Binding-site contacts:
Ligand atom CB contacts residue LYS45 of chain 1.A at 3.4 Å.
Ligand atom N contacts residue GLY27 of chain 1.B at 3.0 Å (h-bond).
Ligand atom NE2 contacts residue ASP30 of chain 1.B at 2.5 Å (salt-bridge).
Ligand atom CG2 contacts residue ARG8 of chain 1.A at 3.2 Å.
Ligand atom OD1 contacts residue ASP29 of chain 1.A at 3.1 Å (salt-bridge).
Ligand atom CG contacts residue ILE84 of chain 1.A at 3.3 Å (hydrophobic).
Ligand atom CA contacts residue MET46 of chain 1.B at 2.9 Å (hydrophobic).
Ligand atom OG contacts residue ILE47 of chain 1.A at 3.0 Å.
Ligand atom O contacts residue ILE47 of chain 1.B at 3.2 Å.
Ligand atom CB contacts residue ASP25 of chain 1.B at 3.1 Å.
Ligand atom CA contacts residue ASP25 of chain 1.A at 3.3 Å.
Ligand atom ND2 contacts residue ASP30 of chain 1.A at 3.2 Å (salt-bridge).
Ligand atom CB contacts residue ASP30 of chain 1.A at 2.8 Å.
Ligand atom OG1 contacts residue ASP30 of chain 1.B at 2.6 Å (salt-bridge).
Ligand atom OE1 contacts residue ASP29 of chain 1.B at 3.1 Å (salt-bridge).
Ligand atom C contacts residue ASP25 of chain 1.A at 3.3 Å.
Ligand atom N contacts residue GLY27 of chain 1.A at 3.2 Å (h-bond).
Ligand atom CA contacts residue GLY48 of chain 1.B at 3.3 Å.
Ligand atom CD contacts residue ASP30 of chain 1.B at 3.4 Å.
Ligand atom N contacts residue MET46 of chain 1.A at 2.8 Å (h-bond).
Ligand atom NE2 contacts residue ILE47 of chain 1.B at 3.2 Å.
Ligand atom OG contacts residue ASP30 of chain 1.A at 2.3 Å (salt-bridge).
Ligand atom N contacts residue ASP29 of chain 1.A at 3.2 Å (salt-bridge).
Ligand atom OD1 contacts residue ASP30 of chain 1.A at 3.0 Å (salt-bridge).
Ligand atom O contacts residue GLY49 of chain 1.B at 3.3 Å.
Ligand atom O contacts residue ASP29 of chain 1.A at 3.0 Å (salt-bridge).
Ligand atom N contacts residue ASP25 of chain 1.A at 3.1 Å (salt-bridge).
Ligand atom CG2 contacts residue MET46 of chain 1.A at 2.8 Å (hydrophobic).
Ligand atom CE1 contacts residue VAL82 of chain 1.B at 3.3 Å (hydrophobic).
Ligand atom OE1 contacts residue ASP30 of chain 1.B at 2.8 Å (salt-bridge).
Ligand atom O contacts residue GLY48 of chain 1.A at 3.1 Å (h-bond).
Ligand atom C contacts residue ASP25 of chain 1.B at 3.2 Å.
Ligand atom CA contacts residue GLY48 of chain 1.A at 3.1 Å.
Ligand atom N contacts residue GLY48 of chain 1.A at 2.7 Å (h-bond).
Ligand atom O contacts residue GLY48 of chain 1.B at 2.8 Å (h-bond).
Ligand atom O contacts residue ASP29 of chain 1.B at 3.2 Å (salt-bridge).
Ligand atom N contacts residue MET46 of chain 1.B at 2.7 Å (h-bond).
Ligand atom CA contacts residue GLY27 of chain 1.B at 3.2 Å.
Ligand atom N contacts residue GLY48 of chain 1.B at 2.9 Å (h-bond).
Ligand atom O contacts residue GLY49 of chain 1.A at 3.2 Å.

Sequence of chain 1.A:
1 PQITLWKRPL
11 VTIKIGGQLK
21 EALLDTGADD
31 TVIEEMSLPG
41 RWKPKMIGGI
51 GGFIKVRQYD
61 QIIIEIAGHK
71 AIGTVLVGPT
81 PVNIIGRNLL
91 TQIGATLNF

A protein and the small-molecule ligand that binds it are described below.
Small molecule (SMILES): CC[C@H](C)[C@H](NC(=O)[C@H](CCC(N)=O)NC(=O)[C@@H]1CCCN1C[C@H](Cc1ccccc1)NC(=O)[C@H](CC(N)=O)NC(=O)[C@H](Cc1ccccc1)NC(=O)[C@H](CO)NC(=O)[C@@H](N)C(C)C)C(=O)N[C@H](C(=O)N[C@@H](C)C(=O)N[C@@H](C)C(N)=O)[C@@H](C)O

Sequence of chain 1.B:
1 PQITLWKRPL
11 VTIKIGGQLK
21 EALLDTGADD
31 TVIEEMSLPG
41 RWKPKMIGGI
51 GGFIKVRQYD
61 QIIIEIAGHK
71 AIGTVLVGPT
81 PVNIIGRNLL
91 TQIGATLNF